Binding-site contacts:
Ligand atom C1 contacts residue ASN1134 of chain 1.C at 1.4 Å.
Ligand atom C3 contacts residue ASN1134 of chain 1.C at 3.7 Å.
Ligand atom C4 contacts residue ASN1134 of chain 1.C at 4.1 Å.
Ligand atom O7 contacts residue ASN1134 of chain 1.C at 3.5 Å (h-bond).
Ligand atom C5 contacts residue ASN1134 of chain 1.C at 3.7 Å.
Ligand atom O5 contacts residue ASN1134 of chain 1.C at 2.4 Å (h-bond).
Ligand atom C7 contacts residue ASN1134 of chain 1.C at 3.5 Å.
Ligand atom N2 contacts residue ASN1134 of chain 1.C at 3.0 Å (h-bond).
Ligand atom C2 contacts residue ASN1134 of chain 1.C at 2.4 Å.

Sequence of chain 1.C:
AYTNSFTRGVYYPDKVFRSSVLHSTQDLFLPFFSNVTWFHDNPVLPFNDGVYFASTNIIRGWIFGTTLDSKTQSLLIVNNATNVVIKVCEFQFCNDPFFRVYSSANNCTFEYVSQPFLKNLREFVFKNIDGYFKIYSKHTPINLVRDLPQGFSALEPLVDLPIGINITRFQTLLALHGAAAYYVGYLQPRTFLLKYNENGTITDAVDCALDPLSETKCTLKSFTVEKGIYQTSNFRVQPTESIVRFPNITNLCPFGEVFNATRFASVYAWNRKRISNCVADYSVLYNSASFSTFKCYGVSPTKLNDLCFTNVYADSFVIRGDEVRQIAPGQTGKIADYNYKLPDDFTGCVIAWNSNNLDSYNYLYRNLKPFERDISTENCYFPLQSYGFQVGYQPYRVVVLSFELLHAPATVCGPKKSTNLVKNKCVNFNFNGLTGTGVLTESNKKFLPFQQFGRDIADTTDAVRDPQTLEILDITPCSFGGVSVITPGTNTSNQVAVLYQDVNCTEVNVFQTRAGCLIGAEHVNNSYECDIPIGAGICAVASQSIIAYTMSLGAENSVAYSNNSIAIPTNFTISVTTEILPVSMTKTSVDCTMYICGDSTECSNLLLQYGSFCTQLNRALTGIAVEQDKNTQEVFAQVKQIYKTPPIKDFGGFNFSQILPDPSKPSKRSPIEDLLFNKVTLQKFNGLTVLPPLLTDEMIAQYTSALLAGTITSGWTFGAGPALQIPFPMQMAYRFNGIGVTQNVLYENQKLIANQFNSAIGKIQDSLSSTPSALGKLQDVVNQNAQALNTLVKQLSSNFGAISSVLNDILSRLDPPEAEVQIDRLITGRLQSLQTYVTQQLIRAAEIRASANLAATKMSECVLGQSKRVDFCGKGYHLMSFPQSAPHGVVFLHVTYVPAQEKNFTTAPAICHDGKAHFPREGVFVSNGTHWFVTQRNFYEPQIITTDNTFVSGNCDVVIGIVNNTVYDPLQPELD

This protein binds this small molecule.
Small molecule (SMILES): CC(=O)N[C@@H]1[C@@H](O)[C@H](O)[C@@H](CO)O[C@H]1O